This small molecule binds to this protein.
Small molecule (SMILES): CC(=O)N[C@@H]1[C@@H](O)[C@H](O)[C@@H](CO)O[C@H]1O

Binding-site contacts:
Ligand atom C2 contacts residue ASN312 of chain 1.B at 2.5 Å.
Ligand atom C1 contacts residue ASN312 of chain 1.B at 1.4 Å.
Ligand atom C3 contacts residue ASN312 of chain 1.B at 3.8 Å.
Ligand atom O5 contacts residue ASN312 of chain 1.B at 2.3 Å (h-bond).
Ligand atom O6 contacts residue GLN393 of chain 1.B at 4.5 Å.
Ligand atom N2 contacts residue ASN312 of chain 1.B at 3.0 Å (h-bond).
Ligand atom C4 contacts residue ASN312 of chain 1.B at 4.3 Å.
Ligand atom C7 contacts residue ASN312 of chain 1.B at 3.8 Å.
Ligand atom C5 contacts residue ASN312 of chain 1.B at 3.7 Å.
Ligand atom O7 contacts residue ASN312 of chain 1.B at 4.3 Å.

Sequence of chain 1.B:
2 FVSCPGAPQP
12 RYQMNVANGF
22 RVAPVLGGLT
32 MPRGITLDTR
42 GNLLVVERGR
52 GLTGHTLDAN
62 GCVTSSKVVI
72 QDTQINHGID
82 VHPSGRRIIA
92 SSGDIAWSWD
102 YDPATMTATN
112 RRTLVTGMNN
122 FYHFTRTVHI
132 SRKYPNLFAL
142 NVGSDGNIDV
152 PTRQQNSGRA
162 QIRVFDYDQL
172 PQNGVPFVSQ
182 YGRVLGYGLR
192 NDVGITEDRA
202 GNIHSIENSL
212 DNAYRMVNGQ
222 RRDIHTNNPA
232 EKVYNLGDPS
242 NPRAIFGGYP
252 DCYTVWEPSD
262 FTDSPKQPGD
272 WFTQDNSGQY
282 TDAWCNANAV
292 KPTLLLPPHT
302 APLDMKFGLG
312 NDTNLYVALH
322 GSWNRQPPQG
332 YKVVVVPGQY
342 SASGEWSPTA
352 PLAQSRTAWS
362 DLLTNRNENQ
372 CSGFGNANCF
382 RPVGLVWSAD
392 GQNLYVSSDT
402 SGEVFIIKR